Sequence of chain 2.A:
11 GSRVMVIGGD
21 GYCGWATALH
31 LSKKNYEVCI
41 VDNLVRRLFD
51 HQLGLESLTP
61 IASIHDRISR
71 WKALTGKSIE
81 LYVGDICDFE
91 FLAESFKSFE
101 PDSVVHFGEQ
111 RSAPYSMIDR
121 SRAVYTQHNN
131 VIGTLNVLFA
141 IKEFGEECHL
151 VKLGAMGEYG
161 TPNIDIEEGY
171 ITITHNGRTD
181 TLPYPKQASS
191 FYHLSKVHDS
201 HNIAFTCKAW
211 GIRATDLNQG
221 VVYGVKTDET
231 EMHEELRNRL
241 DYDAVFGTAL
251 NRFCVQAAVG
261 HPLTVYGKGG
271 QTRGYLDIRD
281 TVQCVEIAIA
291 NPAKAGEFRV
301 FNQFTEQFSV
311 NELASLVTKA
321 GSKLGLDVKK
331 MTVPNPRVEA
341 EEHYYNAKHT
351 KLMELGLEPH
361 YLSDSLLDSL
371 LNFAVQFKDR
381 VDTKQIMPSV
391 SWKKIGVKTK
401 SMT

The protein below binds the small molecule below.
Small molecule (SMILES): O=c1ccn([C@@H]2O[C@H](CO[P](=O)(O)O[P](=O)(O)O[C@H]3O[C@H](CS(=O)(=O)O)[C@@H](O)[C@H](O)[C@H]3O)[C@@H](O)[C@H]2O)c(=O)[nH]1

Binding-site contacts:
Ligand atom C2' contacts residue UPG1 of chain 2.E at 0.0 Å.
Ligand atom O2 contacts residue UPG1 of chain 2.E at 0.0 Å (h-bond).
Ligand atom O1B contacts residue UPG1 of chain 2.E at 0.0 Å (h-bond).
Ligand atom O1A contacts residue UPG1 of chain 2.E at 0.0 Å (h-bond).
Ligand atom PA contacts residue UPG1 of chain 2.E at 0.0 Å.
Ligand atom N3 contacts residue UPG1 of chain 2.E at 0.0 Å (h-bond).
Ligand atom PB contacts residue UPG1 of chain 2.E at 0.0 Å.
Ligand atom C5' contacts residue UPG1 of chain 2.E at 0.0 Å.
Ligand atom O5' contacts residue UPG1 of chain 2.E at 0.0 Å (h-bond).
Ligand atom C4D contacts residue UPG1 of chain 2.E at 0.0 Å.
Ligand atom C2D contacts residue UPG1 of chain 2.E at 0.0 Å.
Ligand atom O3D contacts residue UPG1 of chain 2.E at 0.0 Å (h-bond).
Ligand atom C2 contacts residue UPG1 of chain 2.E at 0.0 Å.
Ligand atom O2S contacts residue UPG1 of chain 2.E at 1.3 Å (h-bond).
Ligand atom O3A contacts residue UPG1 of chain 2.E at 0.0 Å (h-bond).
Ligand atom O4D contacts residue UPG1 of chain 2.E at 0.0 Å (h-bond).
Ligand atom O2D contacts residue UPG1 of chain 2.E at 0.0 Å (h-bond).
Ligand atom O2' contacts residue UPG1 of chain 2.E at 0.0 Å (h-bond).
Ligand atom O3S contacts residue UPG1 of chain 2.E at 1.7 Å (h-bond).
Ligand atom O3B contacts residue UPG1 of chain 2.E at 0.0 Å (h-bond).
Ligand atom C5 contacts residue UPG1 of chain 2.E at 0.0 Å.
Ligand atom C4' contacts residue UPG1 of chain 2.E at 0.0 Å.
Ligand atom C6' contacts residue UPG1 of chain 2.E at 0.0 Å.
Ligand atom O3' contacts residue UPG1 of chain 2.E at 0.0 Å (h-bond).
Ligand atom O2B contacts residue UPG1 of chain 2.E at 0.0 Å (h-bond).
Ligand atom C1' contacts residue UPG1 of chain 2.E at 0.0 Å.
Ligand atom C3' contacts residue UPG1 of chain 2.E at 0.0 Å.
Ligand atom O5D contacts residue UPG1 of chain 2.E at 0.0 Å (h-bond).
Ligand atom S contacts residue UPG1 of chain 2.E at 0.6 Å (h-bond).
Ligand atom C5D contacts residue UPG1 of chain 2.E at 0.0 Å.
Ligand atom C6 contacts residue UPG1 of chain 2.E at 0.0 Å.
Ligand atom O4' contacts residue UPG1 of chain 2.E at 0.0 Å (h-bond).
Ligand atom C1D contacts residue UPG1 of chain 2.E at 0.0 Å.
Ligand atom N1 contacts residue UPG1 of chain 2.E at 0.0 Å (h-bond).
Ligand atom O4 contacts residue UPG1 of chain 2.E at 0.0 Å (h-bond).
Ligand atom C3D contacts residue UPG1 of chain 2.E at 0.0 Å.
Ligand atom O2A contacts residue UPG1 of chain 2.E at 0.0 Å (h-bond).
Ligand atom C4 contacts residue UPG1 of chain 2.E at 0.0 Å.
Ligand atom O1S contacts residue UPG1 of chain 2.E at 2.0 Å (h-bond).
Ligand atom O2S contacts residue GLY157 of chain 2.A at 2.6 Å (h-bond).